The small molecule below binds the protein below.
Small molecule (SMILES): CC(=O)N[C@@H]1[C@@H](O)[C@H](O)[C@@H](CO)O[C@H]1O

Sequence of chain 1.C:
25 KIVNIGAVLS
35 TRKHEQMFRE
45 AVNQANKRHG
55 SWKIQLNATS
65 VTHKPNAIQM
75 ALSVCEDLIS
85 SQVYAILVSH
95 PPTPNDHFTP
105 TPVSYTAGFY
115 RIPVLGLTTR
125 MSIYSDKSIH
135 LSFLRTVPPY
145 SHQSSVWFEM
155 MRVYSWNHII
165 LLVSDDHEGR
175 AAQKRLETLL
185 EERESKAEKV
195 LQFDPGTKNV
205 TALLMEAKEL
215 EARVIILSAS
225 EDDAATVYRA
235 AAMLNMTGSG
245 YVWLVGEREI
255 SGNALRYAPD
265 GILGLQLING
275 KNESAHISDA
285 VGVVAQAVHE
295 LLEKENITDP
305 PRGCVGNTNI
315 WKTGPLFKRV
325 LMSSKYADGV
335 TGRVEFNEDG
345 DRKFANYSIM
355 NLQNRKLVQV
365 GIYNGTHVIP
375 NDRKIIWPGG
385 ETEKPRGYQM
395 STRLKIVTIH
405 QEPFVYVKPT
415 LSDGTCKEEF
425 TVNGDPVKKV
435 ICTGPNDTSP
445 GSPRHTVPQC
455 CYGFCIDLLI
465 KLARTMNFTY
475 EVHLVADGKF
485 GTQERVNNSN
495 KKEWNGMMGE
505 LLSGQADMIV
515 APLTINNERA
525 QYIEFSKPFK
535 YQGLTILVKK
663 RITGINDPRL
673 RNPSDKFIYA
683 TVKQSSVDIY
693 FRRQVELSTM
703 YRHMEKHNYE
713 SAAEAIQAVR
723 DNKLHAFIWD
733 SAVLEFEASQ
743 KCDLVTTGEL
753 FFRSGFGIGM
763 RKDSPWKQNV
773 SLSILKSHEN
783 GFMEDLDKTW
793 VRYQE

Binding-site contacts:
Ligand atom C4 contacts residue ASN771 of chain 1.C at 4.2 Å.
Ligand atom C7 contacts residue ASN771 of chain 1.C at 3.7 Å.
Ligand atom N2 contacts residue ASN771 of chain 1.C at 3.5 Å (h-bond).
Ligand atom O7 contacts residue ASN771 of chain 1.C at 3.5 Å (h-bond).
Ligand atom O5 contacts residue ASN771 of chain 1.C at 2.4 Å (h-bond).
Ligand atom C2 contacts residue ASN771 of chain 1.C at 2.4 Å.
Ligand atom O7 contacts residue TRP768 of chain 1.C at 4.1 Å.
Ligand atom C3 contacts residue ASN771 of chain 1.C at 3.4 Å.
Ligand atom O3 contacts residue ASN771 of chain 1.C at 3.3 Å (h-bond).
Ligand atom C1 contacts residue ASN771 of chain 1.C at 1.4 Å.
Ligand atom C5 contacts residue ASN771 of chain 1.C at 3.7 Å.